Sequence of chain 1.B:
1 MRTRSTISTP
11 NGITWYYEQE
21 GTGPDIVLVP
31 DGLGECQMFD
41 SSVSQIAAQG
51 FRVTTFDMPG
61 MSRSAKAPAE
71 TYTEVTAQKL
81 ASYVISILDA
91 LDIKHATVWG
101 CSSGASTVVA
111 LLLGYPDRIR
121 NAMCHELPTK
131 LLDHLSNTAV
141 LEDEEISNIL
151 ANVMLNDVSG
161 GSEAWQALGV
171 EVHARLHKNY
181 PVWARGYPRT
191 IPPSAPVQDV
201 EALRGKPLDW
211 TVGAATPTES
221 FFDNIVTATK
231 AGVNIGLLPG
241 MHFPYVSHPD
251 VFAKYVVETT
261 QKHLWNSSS

Binding-site contacts:
Ligand atom OAV contacts residue SER220 of chain 1.B at 2.7 Å (h-bond).
Ligand atom CAU contacts residue TRP183 of chain 1.B at 3.6 Å (hydrophobic).
Ligand atom CAH contacts residue PRO192 of chain 1.B at 3.7 Å (hydrophobic).
Ligand atom OAQ contacts residue TRP183 of chain 1.B at 2.9 Å (h-bond).
Ligand atom CAO contacts residue LEU132 of chain 1.B at 3.9 Å (hydrophobic).
Ligand atom CAO contacts residue GOL1 of chain 1.J at 3.7 Å.
Ligand atom CAT contacts residue TRP183 of chain 1.B at 3.9 Å (hydrophobic).
Ligand atom CAN contacts residue VAL158 of chain 1.B at 3.7 Å (hydrophobic).
Ligand atom CAR contacts residue PRO128 of chain 1.B at 4.0 Å (hydrophobic).
Ligand atom OAB contacts residue SER102 of chain 1.B at 2.4 Å (h-bond).
Ligand atom CAQ contacts residue SER103 of chain 1.B at 3.7 Å.
Ligand atom CAV contacts residue SER220 of chain 1.B at 2.8 Å.
Ligand atom CAQ contacts residue SER102 of chain 1.B at 3.2 Å.
Ligand atom CAK contacts residue LEU135 of chain 1.B at 4.0 Å (hydrophobic).
Ligand atom CAG contacts residue HIS242 of chain 1.B at 3.8 Å.
Ligand atom OAB contacts residue GLY32 of chain 1.B at 3.8 Å.
Ligand atom CAJ contacts residue HIS242 of chain 1.B at 3.8 Å.
Ligand atom CAA contacts residue GLU219 of chain 1.B at 2.9 Å.
Ligand atom OAC contacts residue LYS130 of chain 1.B at 3.7 Å.
Ligand atom OAD contacts residue PRO188 of chain 1.B at 3.9 Å.
Ligand atom CAU contacts residue SER102 of chain 1.B at 3.6 Å.
Ligand atom CAV contacts residue GOL1 of chain 1.J at 3.9 Å.
Ligand atom OAD contacts residue ILE191 of chain 1.B at 3.0 Å.
Ligand atom CAH contacts residue PRO188 of chain 1.B at 3.6 Å (hydrophobic).
Ligand atom OAB contacts residue TRP183 of chain 1.B at 3.8 Å.
Ligand atom CAT contacts residue SER102 of chain 1.B at 3.6 Å.
Ligand atom CAQ contacts residue TRP183 of chain 1.B at 3.5 Å (hydrophobic).
Ligand atom OAB contacts residue SER103 of chain 1.B at 3.5 Å (h-bond).
Ligand atom CAA contacts residue SER220 of chain 1.B at 3.4 Å.
Ligand atom OAQ contacts residue GLY32 of chain 1.B at 3.9 Å.
Ligand atom CAS contacts residue TRP183 of chain 1.B at 3.9 Å (hydrophobic).
Ligand atom OAQ contacts residue TYR187 of chain 1.B at 3.6 Å.
Ligand atom CAI contacts residue PRO128 of chain 1.B at 4.0 Å (hydrophobic).
Ligand atom OAQ contacts residue SER103 of chain 1.B at 3.4 Å.
Ligand atom CAS contacts residue ILE191 of chain 1.B at 3.9 Å (hydrophobic).
Ligand atom CAG contacts residue SER102 of chain 1.B at 3.1 Å.
Ligand atom OAD contacts residue TYR187 of chain 1.B at 3.7 Å.
Ligand atom OAC contacts residue GOL1 of chain 1.J at 3.7 Å.
Ligand atom OAE contacts residue VAL158 of chain 1.B at 3.6 Å.
Ligand atom OAC contacts residue PRO192 of chain 1.B at 3.8 Å.

A small-molecule ligand and the protein it binds are described below.
Small molecule (SMILES): C[C@H](O)CCC[C@@H](O)CCC/C=C/c1cc(O)cc(O)c1C(=O)O